Sequence of chain 1.A:
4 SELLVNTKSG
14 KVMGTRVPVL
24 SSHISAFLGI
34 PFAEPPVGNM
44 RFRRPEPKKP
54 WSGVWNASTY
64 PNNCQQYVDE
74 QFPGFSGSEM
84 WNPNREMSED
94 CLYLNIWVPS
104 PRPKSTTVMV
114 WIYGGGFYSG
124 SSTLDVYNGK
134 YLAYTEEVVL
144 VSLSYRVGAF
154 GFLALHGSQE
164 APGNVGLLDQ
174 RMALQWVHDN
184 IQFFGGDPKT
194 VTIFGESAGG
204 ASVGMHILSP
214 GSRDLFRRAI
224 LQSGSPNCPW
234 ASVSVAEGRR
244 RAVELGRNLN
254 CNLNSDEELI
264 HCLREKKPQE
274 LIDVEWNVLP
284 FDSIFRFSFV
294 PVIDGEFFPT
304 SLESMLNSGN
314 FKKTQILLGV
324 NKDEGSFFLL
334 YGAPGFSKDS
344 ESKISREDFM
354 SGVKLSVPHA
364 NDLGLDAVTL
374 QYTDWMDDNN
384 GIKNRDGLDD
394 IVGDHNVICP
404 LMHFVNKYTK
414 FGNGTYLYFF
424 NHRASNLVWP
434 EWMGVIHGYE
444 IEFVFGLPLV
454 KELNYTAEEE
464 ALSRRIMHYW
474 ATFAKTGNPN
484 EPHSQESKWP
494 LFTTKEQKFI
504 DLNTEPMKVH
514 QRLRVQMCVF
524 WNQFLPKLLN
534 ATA

The protein below binds the small molecule below.
Small molecule (SMILES): CC(=O)N[C@@H]1[C@@H](O)[C@H](O)[C@@H](CO)O[C@H]1O

Binding-site contacts:
Ligand atom C8 contacts residue SER61 of chain 1.A at 4.1 Å.
Ligand atom C2 contacts residue ASN59 of chain 1.A at 2.5 Å.
Ligand atom O6 contacts residue ASN59 of chain 1.A at 4.5 Å.
Ligand atom C7 contacts residue ASN59 of chain 1.A at 4.0 Å.
Ligand atom C7 contacts residue SER61 of chain 1.A at 4.2 Å.
Ligand atom C6 contacts residue ASN59 of chain 1.A at 4.2 Å.
Ligand atom O5 contacts residue SER61 of chain 1.A at 4.2 Å.
Ligand atom C7 contacts residue THR62 of chain 1.A at 4.4 Å.
Ligand atom C8 contacts residue THR62 of chain 1.A at 3.6 Å.
Ligand atom C2 contacts residue SER61 of chain 1.A at 3.3 Å.
Ligand atom C1 contacts residue SER61 of chain 1.A at 3.0 Å.
Ligand atom C4 contacts residue ASN59 of chain 1.A at 3.9 Å.
Ligand atom N2 contacts residue ASN59 of chain 1.A at 2.7 Å (h-bond).
Ligand atom C1 contacts residue ASN59 of chain 1.A at 1.4 Å.
Ligand atom O5 contacts residue ASN59 of chain 1.A at 2.4 Å (h-bond).
Ligand atom C3 contacts residue ASN59 of chain 1.A at 3.5 Å.
Ligand atom N2 contacts residue SER61 of chain 1.A at 3.3 Å (h-bond).
Ligand atom C5 contacts residue ASN59 of chain 1.A at 3.1 Å.